Binding-site contacts:
Ligand atom N1 contacts residue MET98 of chain 1.B at 2.9 Å (h-bond).
Ligand atom O4' contacts residue VAL31 of chain 1.B at 3.0 Å.
Ligand atom O2A contacts residue ASP160 of chain 1.B at 2.5 Å (salt-bridge).
Ligand atom O3A contacts residue GLY26 of chain 1.B at 3.1 Å.
Ligand atom O2A contacts residue LYS50 of chain 1.B at 3.6 Å.
Ligand atom O1G contacts residue MG1 of chain 1.H at 2.1 Å.
Ligand atom N7 contacts residue LEU149 of chain 1.B at 3.6 Å.
Ligand atom O1B contacts residue ASP160 of chain 1.B at 3.7 Å.
Ligand atom C2 contacts residue MET98 of chain 1.B at 3.1 Å (hydrophobic).
Ligand atom O1A contacts residue GLY26 of chain 1.B at 3.6 Å.
Ligand atom O3G contacts residue ASP142 of chain 1.B at 2.8 Å (salt-bridge).
Ligand atom O2' contacts residue CYS102 of chain 1.B at 3.5 Å (h-bond).
Ligand atom N1 contacts residue ALA48 of chain 1.B at 3.8 Å.
Ligand atom O3G contacts residue ARG146 of chain 1.B at 2.9 Å (salt-bridge).
Ligand atom C5' contacts residue GLY24 of chain 1.B at 3.8 Å.
Ligand atom N6 contacts residue LEU149 of chain 1.B at 3.6 Å.
Ligand atom O1G contacts residue ASP142 of chain 1.B at 3.5 Å (salt-bridge).
Ligand atom O1B contacts residue MG1 of chain 1.H at 2.6 Å.
Ligand atom O2G contacts residue GLY26 of chain 1.B at 3.8 Å.
Ligand atom PB contacts residue MG1 of chain 1.H at 3.6 Å.
Ligand atom PG contacts residue ARG146 of chain 1.B at 3.6 Å.
Ligand atom C5 contacts residue LEU149 of chain 1.B at 3.5 Å (hydrophobic).
Ligand atom N6 contacts residue MET95 of chain 1.B at 3.5 Å.
Ligand atom PG contacts residue ASP142 of chain 1.B at 3.7 Å.
Ligand atom N3B contacts residue ARG146 of chain 1.B at 3.0 Å (salt-bridge).
Ligand atom O1A contacts residue LYS50 of chain 1.B at 3.3 Å.
Ligand atom C5' contacts residue VAL31 of chain 1.B at 3.5 Å (hydrophobic).
Ligand atom C6 contacts residue ALA48 of chain 1.B at 3.6 Å (hydrophobic).
Ligand atom N3 contacts residue MET98 of chain 1.B at 3.6 Å.
Ligand atom C6 contacts residue LEU149 of chain 1.B at 3.5 Å (hydrophobic).
Ligand atom N6 contacts residue GLN96 of chain 1.B at 3.1 Å (h-bond).
Ligand atom O1A contacts residue GLY29 of chain 1.B at 3.8 Å.
Ligand atom O2G contacts residue ALA27 of chain 1.B at 2.9 Å (h-bond).
Ligand atom O1G contacts residue ASP160 of chain 1.B at 3.6 Å.
Ligand atom O1B contacts residue ASN147 of chain 1.B at 2.7 Å (h-bond).
Ligand atom N6 contacts residue ALA48 of chain 1.B at 3.3 Å.
Ligand atom O1G contacts residue ASN147 of chain 1.B at 2.9 Å (h-bond).
Ligand atom PG contacts residue MG1 of chain 1.H at 3.5 Å.
Ligand atom O1A contacts residue VAL31 of chain 1.B at 3.3 Å.
Ligand atom O2A contacts residue MG1 of chain 1.H at 2.9 Å.

The small molecule below binds the protein below.
Small molecule (SMILES): Nc1ncnc2c1ncn2[C@@H]1O[C@H](CO[P](=O)(O)O[P](=O)(O)NP(=O)(O)O)[C@@H](O)[C@H]1O

Sequence of chain 1.B:
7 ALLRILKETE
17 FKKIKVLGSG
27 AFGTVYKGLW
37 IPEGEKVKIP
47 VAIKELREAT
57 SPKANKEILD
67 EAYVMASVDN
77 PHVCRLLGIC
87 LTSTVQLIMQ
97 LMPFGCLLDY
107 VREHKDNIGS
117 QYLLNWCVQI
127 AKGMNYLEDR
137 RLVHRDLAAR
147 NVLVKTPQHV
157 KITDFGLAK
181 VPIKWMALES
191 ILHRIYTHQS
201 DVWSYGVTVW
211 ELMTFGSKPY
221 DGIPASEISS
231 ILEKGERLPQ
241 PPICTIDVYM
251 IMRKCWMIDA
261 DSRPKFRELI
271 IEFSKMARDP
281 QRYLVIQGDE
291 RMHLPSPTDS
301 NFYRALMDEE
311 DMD